Binding-site contacts:
Ligand atom CD2 contacts residue VAL362 of chain 1.A at 3.8 Å (hydrophobic).
Ligand atom CE2 contacts residue HIS162 of chain 1.A at 3.7 Å.
Ligand atom O contacts residue TYR308 of chain 1.A at 4.1 Å.
Ligand atom CE2 contacts residue VAL362 of chain 1.A at 4.1 Å (hydrophobic).
Ligand atom CB contacts residue GLY395 of chain 1.A at 3.9 Å.
Ligand atom FAP contacts residue ALA144 of chain 1.A at 2.9 Å.
Ligand atom NE1 contacts residue CYS394 of chain 1.A at 4.0 Å.
Ligand atom CB contacts residue HIS162 of chain 1.A at 3.5 Å.
Ligand atom CD1 contacts residue HIS162 of chain 1.A at 3.9 Å.
Ligand atom CH2 contacts residue LEU264 of chain 1.A at 4.0 Å (hydrophobic).
Ligand atom O contacts residue ARG63 of chain 1.A at 1.9 Å (salt-bridge).
Ligand atom OXT contacts residue FAD1 of chain 1.C at 3.5 Å (h-bond).
Ligand atom OXT contacts residue ARG63 of chain 1.A at 3.7 Å.
Ligand atom CE3 contacts residue HIS162 of chain 1.A at 3.5 Å.
Ligand atom C contacts residue TYR308 of chain 1.A at 3.5 Å (hydrophobic).
Ligand atom CD1 contacts residue VAL362 of chain 1.A at 4.0 Å (hydrophobic).
Ligand atom CD2 contacts residue HIS162 of chain 1.A at 3.2 Å.
Ligand atom O contacts residue HIS162 of chain 1.A at 3.5 Å.
Ligand atom CA contacts residue HIS162 of chain 1.A at 2.7 Å.
Ligand atom CZ3 contacts residue TYR142 of chain 1.A at 3.7 Å (hydrophobic).
Ligand atom OXT contacts residue TYR308 of chain 1.A at 2.5 Å (h-bond).
Ligand atom C contacts residue ARG63 of chain 1.A at 3.1 Å.
Ligand atom CE3 contacts residue TYR142 of chain 1.A at 4.1 Å (hydrophobic).
Ligand atom CA contacts residue TRP396 of chain 1.A at 3.7 Å (hydrophobic).
Ligand atom O contacts residue TYR142 of chain 1.A at 4.0 Å.
Ligand atom O contacts residue FAD1 of chain 1.C at 4.1 Å.
Ligand atom N contacts residue TRP396 of chain 1.A at 3.9 Å.
Ligand atom C contacts residue FAD1 of chain 1.C at 4.0 Å.
Ligand atom CD1 contacts residue TRP396 of chain 1.A at 3.8 Å (hydrophobic).
Ligand atom CG contacts residue VAL362 of chain 1.A at 3.7 Å (hydrophobic).
Ligand atom N contacts residue HIS162 of chain 1.A at 1.3 Å (h-bond).
Ligand atom CG contacts residue HIS162 of chain 1.A at 3.3 Å.
Ligand atom CG contacts residue GLY395 of chain 1.A at 4.0 Å.
Ligand atom CA contacts residue ARG63 of chain 1.A at 4.2 Å.
Ligand atom CD1 contacts residue GLY395 of chain 1.A at 3.4 Å.
Ligand atom NE1 contacts residue HIS162 of chain 1.A at 4.0 Å.
Ligand atom N contacts residue TYR142 of chain 1.A at 4.0 Å.
Ligand atom FAP contacts residue LEU264 of chain 1.A at 3.6 Å.
Ligand atom NE1 contacts residue VAL362 of chain 1.A at 4.2 Å.
Ligand atom C contacts residue HIS162 of chain 1.A at 3.6 Å.

Sequence of chain 1.A:
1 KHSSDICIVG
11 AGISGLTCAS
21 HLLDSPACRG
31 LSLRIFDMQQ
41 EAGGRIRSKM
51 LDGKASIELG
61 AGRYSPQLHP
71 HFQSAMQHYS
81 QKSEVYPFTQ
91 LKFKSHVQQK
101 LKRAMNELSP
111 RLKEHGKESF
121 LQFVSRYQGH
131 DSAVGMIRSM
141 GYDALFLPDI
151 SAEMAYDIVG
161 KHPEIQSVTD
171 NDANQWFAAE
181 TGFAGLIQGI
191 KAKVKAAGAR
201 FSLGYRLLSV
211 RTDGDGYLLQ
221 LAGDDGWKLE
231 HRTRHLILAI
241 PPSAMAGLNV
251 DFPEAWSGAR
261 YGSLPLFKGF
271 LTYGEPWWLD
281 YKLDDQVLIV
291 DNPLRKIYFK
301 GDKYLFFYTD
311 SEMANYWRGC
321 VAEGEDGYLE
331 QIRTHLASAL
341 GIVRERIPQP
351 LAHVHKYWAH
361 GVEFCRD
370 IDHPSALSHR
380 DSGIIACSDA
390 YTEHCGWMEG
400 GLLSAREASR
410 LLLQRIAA

A small-molecule ligand and the protein it binds are described below.
Small molecule (SMILES): N[C@@H](Cc1c[nH]c2cc(F)ccc12)C(=O)O